The small molecule below binds the protein below.
Small molecule (SMILES): CC(=O)NCCCC[C@H](NC(=O)[C@@H](N)C(C)C)C(=O)N[C@H](C=O)CC(N)=O

Binding-site contacts:
Ligand atom ND2 contacts residue MET109 of chain 1.A at 3.6 Å (h-bond).
Ligand atom O contacts residue TRP41 of chain 1.A at 4.3 Å.
Ligand atom CH3 contacts residue PHE43 of chain 1.A at 3.6 Å (hydrophobic).
Ligand atom CG1 contacts residue ASN100 of chain 1.A at 4.4 Å.
Ligand atom OH contacts residue ASN95 of chain 1.A at 4.2 Å.
Ligand atom CH contacts residue TYR57 of chain 1.A at 3.7 Å (hydrophobic).
Ligand atom NZ contacts residue ASN100 of chain 1.A at 3.5 Å (h-bond).
Ligand atom CB contacts residue LEU54 of chain 1.A at 3.7 Å (hydrophobic).
Ligand atom N contacts residue ASP104 of chain 1.A at 4.1 Å.
Ligand atom CG contacts residue ASP105 of chain 1.A at 4.3 Å.
Ligand atom O contacts residue LEU54 of chain 1.A at 3.9 Å.
Ligand atom CH contacts residue VAL47 of chain 1.A at 4.0 Å (hydrophobic).
Ligand atom NZ contacts residue VAL47 of chain 1.A at 4.4 Å.
Ligand atom CG1 contacts residue ASP104 of chain 1.A at 3.2 Å.
Ligand atom N contacts residue ASN100 of chain 1.A at 4.1 Å.
Ligand atom NZ contacts residue ILE106 of chain 1.A at 4.2 Å.
Ligand atom CG contacts residue ILE106 of chain 1.A at 4.1 Å (hydrophobic).
Ligand atom CG contacts residue LEU54 of chain 1.A at 4.4 Å (hydrophobic).
Ligand atom CH contacts residue CYS96 of chain 1.A at 4.2 Å (hydrophobic).
Ligand atom CE contacts residue ASN100 of chain 1.A at 4.2 Å.
Ligand atom OH contacts residue CYS96 of chain 1.A at 3.4 Å.
Ligand atom CH contacts residue ASN100 of chain 1.A at 4.1 Å.
Ligand atom CH3 contacts residue ILE106 of chain 1.A at 4.3 Å (hydrophobic).
Ligand atom CG contacts residue MET109 of chain 1.A at 4.4 Å (hydrophobic).
Ligand atom O contacts residue LEU52 of chain 1.A at 4.3 Å.
Ligand atom CB contacts residue LEU52 of chain 1.A at 3.7 Å (hydrophobic).
Ligand atom CG2 contacts residue LEU54 of chain 1.A at 4.0 Å (hydrophobic).
Ligand atom NZ contacts residue TYR57 of chain 1.A at 3.9 Å.
Ligand atom CE contacts residue ILE106 of chain 1.A at 3.8 Å (hydrophobic).
Ligand atom OH contacts residue TYR57 of chain 1.A at 2.9 Å (h-bond).
Ligand atom CD contacts residue ASN100 of chain 1.A at 3.6 Å.
Ligand atom CH3 contacts residue VAL47 of chain 1.A at 3.7 Å (hydrophobic).
Ligand atom OD1 contacts residue ILE106 of chain 1.A at 3.9 Å.
Ligand atom OH contacts residue VAL47 of chain 1.A at 4.4 Å.
Ligand atom CD contacts residue LEU54 of chain 1.A at 3.8 Å (hydrophobic).
Ligand atom OH contacts residue ASN100 of chain 1.A at 4.1 Å.
Ligand atom N contacts residue ILE106 of chain 1.A at 4.4 Å.
Ligand atom ND2 contacts residue ASP105 of chain 1.A at 3.5 Å.
Ligand atom CH3 contacts residue PRO42 of chain 1.A at 4.1 Å (hydrophobic).
Ligand atom CG contacts residue ASN100 of chain 1.A at 3.8 Å.

Sequence of chain 1.A:
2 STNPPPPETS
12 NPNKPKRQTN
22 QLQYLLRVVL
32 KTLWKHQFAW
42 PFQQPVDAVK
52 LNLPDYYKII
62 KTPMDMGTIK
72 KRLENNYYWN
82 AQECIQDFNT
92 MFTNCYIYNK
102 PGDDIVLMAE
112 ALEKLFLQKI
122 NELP